Sequence of chain 1.C:
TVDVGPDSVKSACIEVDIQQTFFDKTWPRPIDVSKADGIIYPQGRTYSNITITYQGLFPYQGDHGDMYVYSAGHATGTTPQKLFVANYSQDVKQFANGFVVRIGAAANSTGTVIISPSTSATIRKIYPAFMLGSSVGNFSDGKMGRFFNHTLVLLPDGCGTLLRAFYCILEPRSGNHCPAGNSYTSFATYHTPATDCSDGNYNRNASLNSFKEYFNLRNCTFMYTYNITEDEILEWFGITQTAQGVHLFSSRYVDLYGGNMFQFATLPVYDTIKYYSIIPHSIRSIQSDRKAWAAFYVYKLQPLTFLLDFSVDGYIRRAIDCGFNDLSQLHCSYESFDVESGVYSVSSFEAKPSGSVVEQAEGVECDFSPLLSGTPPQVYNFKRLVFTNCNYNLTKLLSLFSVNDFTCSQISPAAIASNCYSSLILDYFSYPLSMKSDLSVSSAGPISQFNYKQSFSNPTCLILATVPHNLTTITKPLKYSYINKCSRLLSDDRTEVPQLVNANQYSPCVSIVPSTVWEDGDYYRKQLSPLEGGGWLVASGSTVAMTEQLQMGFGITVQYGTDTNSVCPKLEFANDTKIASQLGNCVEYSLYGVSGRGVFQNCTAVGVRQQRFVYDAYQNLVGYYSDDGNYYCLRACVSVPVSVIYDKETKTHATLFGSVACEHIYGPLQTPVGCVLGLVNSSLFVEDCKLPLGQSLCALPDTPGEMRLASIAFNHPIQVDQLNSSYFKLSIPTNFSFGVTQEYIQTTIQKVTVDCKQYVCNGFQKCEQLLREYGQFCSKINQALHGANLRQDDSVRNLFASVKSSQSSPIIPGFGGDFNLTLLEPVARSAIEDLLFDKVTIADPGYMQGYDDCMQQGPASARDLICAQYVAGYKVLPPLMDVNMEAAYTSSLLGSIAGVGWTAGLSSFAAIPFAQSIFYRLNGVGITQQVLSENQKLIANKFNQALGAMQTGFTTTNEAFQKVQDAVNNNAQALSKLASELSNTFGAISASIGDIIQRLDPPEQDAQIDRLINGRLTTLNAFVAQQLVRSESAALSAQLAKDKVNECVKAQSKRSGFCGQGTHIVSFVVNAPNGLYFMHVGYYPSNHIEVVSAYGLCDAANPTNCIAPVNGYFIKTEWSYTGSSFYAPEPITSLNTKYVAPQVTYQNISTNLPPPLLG

The small molecule below binds the protein below.
Small molecule (SMILES): CC(=O)N[C@H]1[C@H](O[C@H]2[C@H](O)[C@@H](NC(C)=O)CO[C@@H]2CO)O[C@H](CO)[C@@H](O)[C@@H]1O

Binding-site contacts:
Ligand atom C8 contacts residue VAL343 of chain 1.C at 3.8 Å (hydrophobic).
Ligand atom C4 contacts residue ASN80 of chain 1.C at 4.3 Å.
Ligand atom C7 contacts residue VAL343 of chain 1.C at 4.0 Å (hydrophobic).
Ligand atom O7 contacts residue ASN80 of chain 1.C at 3.6 Å.
Ligand atom O5 contacts residue ASN80 of chain 1.C at 2.4 Å (h-bond).
Ligand atom N2 contacts residue VAL343 of chain 1.C at 3.9 Å.
Ligand atom C7 contacts residue ASN80 of chain 1.C at 3.5 Å.
Ligand atom C3 contacts residue ASN80 of chain 1.C at 3.8 Å.
Ligand atom C2 contacts residue ASN80 of chain 1.C at 2.5 Å.
Ligand atom C6 contacts residue SER933 of chain 1.C at 4.2 Å.
Ligand atom N2 contacts residue ASN80 of chain 1.C at 3.0 Å (h-bond).
Ligand atom C5 contacts residue ASN80 of chain 1.C at 3.7 Å.
Ligand atom C1 contacts residue ASN80 of chain 1.C at 1.4 Å.